Sequence of chain 1.A:
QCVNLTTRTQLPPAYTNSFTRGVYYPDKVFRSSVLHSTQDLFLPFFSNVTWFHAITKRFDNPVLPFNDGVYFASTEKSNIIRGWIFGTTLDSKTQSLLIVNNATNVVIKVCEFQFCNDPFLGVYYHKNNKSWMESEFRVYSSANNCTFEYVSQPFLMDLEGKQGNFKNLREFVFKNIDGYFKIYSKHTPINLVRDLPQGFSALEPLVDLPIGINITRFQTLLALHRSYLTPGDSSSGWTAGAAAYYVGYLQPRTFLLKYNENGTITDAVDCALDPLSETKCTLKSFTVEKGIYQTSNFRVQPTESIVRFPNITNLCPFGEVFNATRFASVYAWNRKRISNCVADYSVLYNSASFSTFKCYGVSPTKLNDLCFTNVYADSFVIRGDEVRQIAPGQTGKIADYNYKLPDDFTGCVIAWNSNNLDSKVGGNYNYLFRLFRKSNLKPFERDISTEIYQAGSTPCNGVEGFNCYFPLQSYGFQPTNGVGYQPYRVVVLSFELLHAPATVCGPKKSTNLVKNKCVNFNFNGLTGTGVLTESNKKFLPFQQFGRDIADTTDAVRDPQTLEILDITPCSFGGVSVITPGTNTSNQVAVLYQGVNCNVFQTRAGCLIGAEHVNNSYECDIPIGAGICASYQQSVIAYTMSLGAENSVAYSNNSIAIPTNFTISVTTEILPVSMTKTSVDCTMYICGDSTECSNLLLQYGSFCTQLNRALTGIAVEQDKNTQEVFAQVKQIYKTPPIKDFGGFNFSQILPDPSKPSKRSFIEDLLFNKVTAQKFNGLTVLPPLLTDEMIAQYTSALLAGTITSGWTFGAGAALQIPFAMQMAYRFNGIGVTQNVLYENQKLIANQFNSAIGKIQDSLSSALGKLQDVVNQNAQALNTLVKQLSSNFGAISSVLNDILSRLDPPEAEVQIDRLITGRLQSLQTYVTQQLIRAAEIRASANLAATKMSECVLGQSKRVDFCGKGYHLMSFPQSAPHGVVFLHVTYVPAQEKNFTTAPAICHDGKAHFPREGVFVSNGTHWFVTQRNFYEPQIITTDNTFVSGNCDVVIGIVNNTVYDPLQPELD

A protein and the small-molecule ligand that binds it are described below.
Small molecule (SMILES): CC(=O)N[C@H]1[C@H](O[C@H]2[C@H](O)[C@@H](NC(C)=O)CO[C@@H]2CO)O[C@H](CO)[C@@H](O)[C@@H]1O

Binding-site contacts:
Ligand atom N2 contacts residue LEU951 of chain 1.A at 3.8 Å.
Ligand atom C1 contacts residue LEU951 of chain 1.A at 4.5 Å (hydrophobic).
Ligand atom C6 contacts residue LEU951 of chain 1.A at 4.1 Å (hydrophobic).
Ligand atom C2 contacts residue ASN746 of chain 1.A at 2.5 Å.
Ligand atom C8 contacts residue ASN746 of chain 1.A at 4.5 Å.
Ligand atom O4 contacts residue LEU951 of chain 1.A at 3.6 Å.
Ligand atom C5 contacts residue GLN955 of chain 1.A at 4.2 Å.
Ligand atom O7 contacts residue GLN1100 of chain 1.A at 3.7 Å.
Ligand atom N2 contacts residue ASN746 of chain 1.A at 2.9 Å (h-bond).
Ligand atom C5 contacts residue LEU951 of chain 1.A at 3.8 Å (hydrophobic).
Ligand atom C8 contacts residue LEU951 of chain 1.A at 3.9 Å (hydrophobic).
Ligand atom O5 contacts residue GLN1100 of chain 1.A at 4.5 Å.
Ligand atom C7 contacts residue LEU951 of chain 1.A at 4.2 Å (hydrophobic).
Ligand atom O7 contacts residue ASN746 of chain 1.A at 3.3 Å (h-bond).
Ligand atom O5 contacts residue ASN746 of chain 1.A at 2.3 Å (h-bond).
Ligand atom C4 contacts residue LEU951 of chain 1.A at 4.3 Å (hydrophobic).
Ligand atom C5 contacts residue ASN746 of chain 1.A at 3.6 Å.
Ligand atom C1 contacts residue ASN746 of chain 1.A at 1.4 Å.
Ligand atom C6 contacts residue GLN955 of chain 1.A at 3.7 Å.
Ligand atom C7 contacts residue ASN746 of chain 1.A at 3.3 Å.
Ligand atom C4 contacts residue ASN746 of chain 1.A at 4.2 Å.
Ligand atom C3 contacts residue ASN746 of chain 1.A at 3.8 Å.